Binding-site contacts:
Ligand atom C13 contacts residue LEU141 of chain 1.A at 3.7 Å (hydrophobic).
Ligand atom C07 contacts residue HIS41 of chain 1.A at 3.7 Å.
Ligand atom C02 contacts residue GLN189 of chain 1.A at 3.6 Å.
Ligand atom O18 contacts residue HIS163 of chain 1.A at 2.7 Å (h-bond).
Ligand atom C17 contacts residue HIS163 of chain 1.A at 3.7 Å.
Ligand atom O23 contacts residue SER144 of chain 1.A at 3.4 Å (h-bond).
Ligand atom O18 contacts residue PHE140 of chain 1.A at 3.4 Å.
Ligand atom O25 contacts residue GLN189 of chain 1.A at 3.4 Å (h-bond).
Ligand atom C12 contacts residue HIS163 of chain 1.A at 3.8 Å.
Ligand atom O01 contacts residue MET165 of chain 1.A at 3.5 Å.
Ligand atom O23 contacts residue CYS145 of chain 1.A at 3.1 Å (h-bond).
Ligand atom N10 contacts residue CYS145 of chain 1.A at 3.0 Å (h-bond).
Ligand atom O18 contacts residue GLU166 of chain 1.A at 3.5 Å.
Ligand atom C17 contacts residue PHE140 of chain 1.A at 3.8 Å (hydrophobic).
Ligand atom C14 contacts residue ASN142 of chain 1.A at 3.8 Å.
Ligand atom N03 contacts residue GLN189 of chain 1.A at 3.0 Å (h-bond).
Ligand atom C15 contacts residue LEU141 of chain 1.A at 3.8 Å (hydrophobic).
Ligand atom O18 contacts residue HIS172 of chain 1.A at 3.5 Å.
Ligand atom C09 contacts residue HIS164 of chain 1.A at 3.7 Å.
Ligand atom N16 contacts residue PHE140 of chain 1.A at 3.2 Å (h-bond).
Ligand atom O23 contacts residue GLY143 of chain 1.A at 3.0 Å (h-bond).
Ligand atom C17 contacts residue GLU166 of chain 1.A at 3.6 Å.
Ligand atom C19 contacts residue CYS145 of chain 1.A at 1.8 Å (hydrophobic).
Ligand atom C20 contacts residue CYS145 of chain 1.A at 2.8 Å (hydrophobic).
Ligand atom C26 contacts residue GLU166 of chain 1.A at 3.0 Å.
Ligand atom C08 contacts residue HIS41 of chain 1.A at 3.8 Å.
Ligand atom N16 contacts residue GLU166 of chain 1.A at 3.0 Å (salt-bridge).
Ligand atom C04 contacts residue HIS164 of chain 1.A at 3.6 Å.
Ligand atom C20 contacts residue HIS41 of chain 1.A at 3.4 Å.
Ligand atom C29 contacts residue ASN142 of chain 1.A at 3.7 Å.
Ligand atom O25 contacts residue GLU166 of chain 1.A at 3.8 Å.
Ligand atom O01 contacts residue GLU166 of chain 1.A at 2.9 Å (salt-bridge).
Ligand atom N21 contacts residue CYS145 of chain 1.A at 3.4 Å.
Ligand atom C08 contacts residue MET165 of chain 1.A at 3.8 Å (hydrophobic).
Ligand atom N21 contacts residue GLY143 of chain 1.A at 3.7 Å.
Ligand atom C11 contacts residue CYS145 of chain 1.A at 2.8 Å (hydrophobic).
Ligand atom C07 contacts residue MET49 of chain 1.A at 3.5 Å (hydrophobic).
Ligand atom C15 contacts residue ASN142 of chain 1.A at 3.8 Å.
Ligand atom C12 contacts residue CYS145 of chain 1.A at 3.2 Å (hydrophobic).
Ligand atom N10 contacts residue HIS164 of chain 1.A at 2.9 Å (h-bond).

Sequence of chain 2.A:
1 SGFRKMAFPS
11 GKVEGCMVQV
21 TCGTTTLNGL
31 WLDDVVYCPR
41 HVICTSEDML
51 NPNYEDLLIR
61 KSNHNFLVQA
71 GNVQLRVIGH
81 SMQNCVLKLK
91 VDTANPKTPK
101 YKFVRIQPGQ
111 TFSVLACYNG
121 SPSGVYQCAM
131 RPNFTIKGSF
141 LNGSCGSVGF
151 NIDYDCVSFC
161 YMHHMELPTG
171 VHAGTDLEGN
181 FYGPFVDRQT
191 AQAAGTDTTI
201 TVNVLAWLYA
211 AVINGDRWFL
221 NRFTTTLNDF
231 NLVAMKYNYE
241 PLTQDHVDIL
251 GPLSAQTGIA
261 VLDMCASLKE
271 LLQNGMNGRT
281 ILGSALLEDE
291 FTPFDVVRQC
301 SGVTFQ

Sequence of chain 1.A:
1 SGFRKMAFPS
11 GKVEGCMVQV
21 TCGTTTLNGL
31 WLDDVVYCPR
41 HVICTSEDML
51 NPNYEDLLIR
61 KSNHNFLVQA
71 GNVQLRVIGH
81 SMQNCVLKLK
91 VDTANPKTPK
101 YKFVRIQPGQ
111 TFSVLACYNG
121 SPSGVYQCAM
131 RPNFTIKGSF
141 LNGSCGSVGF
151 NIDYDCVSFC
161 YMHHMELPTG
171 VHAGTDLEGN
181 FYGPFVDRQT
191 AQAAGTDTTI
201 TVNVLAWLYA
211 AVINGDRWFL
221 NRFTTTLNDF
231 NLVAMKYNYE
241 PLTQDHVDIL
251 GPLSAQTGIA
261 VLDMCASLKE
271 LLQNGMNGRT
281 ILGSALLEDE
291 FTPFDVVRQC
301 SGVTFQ

This small molecule binds to this protein.
Small molecule (SMILES): CC(C)C[C@H](NC(=O)OCc1ccccc1)C(=O)N[C@H](CC[N+](=O)[O-])C[C@H]1CCNC1=O